Sequence of chain 1.E:
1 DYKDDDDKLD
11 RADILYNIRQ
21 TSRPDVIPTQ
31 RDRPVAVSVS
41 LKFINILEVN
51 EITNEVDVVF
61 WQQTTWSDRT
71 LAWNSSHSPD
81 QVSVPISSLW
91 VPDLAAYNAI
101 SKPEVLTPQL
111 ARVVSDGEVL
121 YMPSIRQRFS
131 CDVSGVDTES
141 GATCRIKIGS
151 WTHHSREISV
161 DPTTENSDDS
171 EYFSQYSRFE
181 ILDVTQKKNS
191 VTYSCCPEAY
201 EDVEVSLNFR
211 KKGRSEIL

Binding-site contacts:
Ligand atom O5 contacts residue SER76 of chain 1.E at 4.1 Å.
Ligand atom C7 contacts residue ASN74 of chain 1.E at 3.2 Å.
Ligand atom C3 contacts residue ASN74 of chain 1.E at 3.8 Å.
Ligand atom O5 contacts residue ASN74 of chain 1.E at 2.4 Å (h-bond).
Ligand atom C2 contacts residue ASN74 of chain 1.E at 2.5 Å.
Ligand atom C1 contacts residue SER76 of chain 1.E at 3.5 Å.
Ligand atom N2 contacts residue SER76 of chain 1.E at 4.4 Å.
Ligand atom N2 contacts residue ASN74 of chain 1.E at 2.9 Å (h-bond).
Ligand atom C4 contacts residue ASN74 of chain 1.E at 4.3 Å.
Ligand atom C1 contacts residue ASN74 of chain 1.E at 1.4 Å.
Ligand atom C5 contacts residue SER76 of chain 1.E at 4.0 Å.
Ligand atom O7 contacts residue ASN74 of chain 1.E at 3.2 Å (h-bond).
Ligand atom C3 contacts residue SER76 of chain 1.E at 4.2 Å.
Ligand atom C2 contacts residue SER76 of chain 1.E at 4.2 Å.
Ligand atom C8 contacts residue ASN74 of chain 1.E at 4.3 Å.
Ligand atom C5 contacts residue ASN74 of chain 1.E at 3.6 Å.
Ligand atom C6 contacts residue HIS77 of chain 1.E at 4.3 Å.
Ligand atom O6 contacts residue HIS77 of chain 1.E at 3.4 Å (h-bond).

The small molecule below binds the protein below.
Small molecule (SMILES): CC(=O)N[C@@H]1[C@@H](O)[C@H](O)[C@@H](CO)O[C@H]1O